This protein binds this small molecule.
Small molecule (SMILES): CC(=O)N[C@@H]1[C@@H](O)[C@H](O)[C@@H](CO)O[C@H]1O

Binding-site contacts:
Ligand atom C8 contacts residue ILE77 of chain 1.A at 4.3 Å (hydrophobic).
Ligand atom C5 contacts residue ASN213 of chain 1.A at 3.7 Å.
Ligand atom C7 contacts residue ILE209 of chain 1.A at 4.5 Å (hydrophobic).
Ligand atom C4 contacts residue ASN213 of chain 1.A at 4.2 Å.
Ligand atom O6 contacts residue HIS217 of chain 1.A at 3.7 Å.
Ligand atom C2 contacts residue ASN213 of chain 1.A at 2.4 Å.
Ligand atom C8 contacts residue ILE209 of chain 1.A at 4.0 Å (hydrophobic).
Ligand atom C3 contacts residue ASN213 of chain 1.A at 3.8 Å.
Ligand atom C1 contacts residue HIS217 of chain 1.A at 4.4 Å.
Ligand atom C8 contacts residue ASN213 of chain 1.A at 4.4 Å.
Ligand atom O5 contacts residue HIS217 of chain 1.A at 3.6 Å (h-bond).
Ligand atom C7 contacts residue ASN213 of chain 1.A at 3.3 Å.
Ligand atom O7 contacts residue ILE209 of chain 1.A at 4.2 Å.
Ligand atom N2 contacts residue ASN213 of chain 1.A at 2.9 Å (h-bond).
Ligand atom O5 contacts residue ASN213 of chain 1.A at 2.4 Å (h-bond).
Ligand atom C6 contacts residue HIS217 of chain 1.A at 3.3 Å.
Ligand atom C5 contacts residue HIS217 of chain 1.A at 3.6 Å.
Ligand atom C1 contacts residue ASN213 of chain 1.A at 1.4 Å.
Ligand atom O7 contacts residue ASN213 of chain 1.A at 3.3 Å (h-bond).

Sequence of chain 1.A:
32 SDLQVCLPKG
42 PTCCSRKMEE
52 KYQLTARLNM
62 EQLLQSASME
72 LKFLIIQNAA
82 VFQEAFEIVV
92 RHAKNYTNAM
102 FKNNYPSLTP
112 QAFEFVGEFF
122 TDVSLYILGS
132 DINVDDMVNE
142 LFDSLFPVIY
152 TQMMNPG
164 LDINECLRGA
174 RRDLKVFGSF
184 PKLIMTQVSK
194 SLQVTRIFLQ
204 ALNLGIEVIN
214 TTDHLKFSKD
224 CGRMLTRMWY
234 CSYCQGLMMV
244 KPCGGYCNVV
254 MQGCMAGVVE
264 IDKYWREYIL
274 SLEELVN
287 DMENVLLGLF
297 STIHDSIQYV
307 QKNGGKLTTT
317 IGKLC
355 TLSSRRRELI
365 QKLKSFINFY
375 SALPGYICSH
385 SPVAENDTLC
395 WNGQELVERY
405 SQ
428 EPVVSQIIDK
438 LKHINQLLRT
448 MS